Sequence of chain 1.C:
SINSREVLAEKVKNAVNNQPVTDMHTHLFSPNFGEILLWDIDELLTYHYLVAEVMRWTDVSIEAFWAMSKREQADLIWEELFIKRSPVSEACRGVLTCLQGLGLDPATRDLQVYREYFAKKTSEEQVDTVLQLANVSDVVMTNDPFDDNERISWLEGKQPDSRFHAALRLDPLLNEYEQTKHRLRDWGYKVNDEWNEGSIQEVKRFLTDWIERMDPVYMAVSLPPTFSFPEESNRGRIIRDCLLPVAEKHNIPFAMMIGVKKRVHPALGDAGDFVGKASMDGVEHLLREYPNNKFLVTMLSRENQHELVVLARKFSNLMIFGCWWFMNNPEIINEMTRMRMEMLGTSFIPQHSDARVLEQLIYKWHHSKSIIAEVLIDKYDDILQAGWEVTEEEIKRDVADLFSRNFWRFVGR

This small molecule binds to this protein.
Small molecule (SMILES): O=C(O)[C@@H](O)C(O)[C@H](O)C(=O)O

Binding-site contacts:
Ligand atom O2 contacts residue ASP355 of chain 1.C at 2.8 Å (salt-bridge).
Ligand atom O2 contacts residue HIS28 of chain 1.C at 3.6 Å.
Ligand atom O5B contacts residue ASP355 of chain 1.C at 3.5 Å (salt-bridge).
Ligand atom O5A contacts residue TYR50 of chain 1.C at 3.7 Å.
Ligand atom O1B contacts residue HIS28 of chain 1.C at 3.2 Å (h-bond).
Ligand atom C1 contacts residue TRP325 of chain 1.C at 3.9 Å (hydrophobic).
Ligand atom O4 contacts residue HIS49 of chain 1.C at 2.9 Å (h-bond).
Ligand atom O4 contacts residue TRP326 of chain 1.C at 3.7 Å.
Ligand atom O2 contacts residue ZN1 of chain 1.W at 2.1 Å.
Ligand atom O2 contacts residue TRP325 of chain 1.C at 3.0 Å (h-bond).
Ligand atom O1A contacts residue ARG170 of chain 1.C at 2.8 Å (salt-bridge).
Ligand atom O1B contacts residue HIS26 of chain 1.C at 3.3 Å (h-bond).
Ligand atom C2 contacts residue ZN1 of chain 1.W at 3.0 Å.
Ligand atom O1B contacts residue ZN1 of chain 1.W at 2.2 Å.
Ligand atom C5 contacts residue TYR50 of chain 1.C at 3.7 Å (hydrophobic).
Ligand atom C4 contacts residue HIS49 of chain 1.C at 3.8 Å.
Ligand atom O5B contacts residue TYR50 of chain 1.C at 3.0 Å (h-bond).
Ligand atom C3 contacts residue HIS28 of chain 1.C at 4.0 Å.
Ligand atom O5A contacts residue HIS49 of chain 1.C at 3.0 Å (h-bond).
Ligand atom O3 contacts residue ZN1 of chain 1.W at 3.3 Å.
Ligand atom C3 contacts residue ZN1 of chain 1.W at 3.8 Å.
Ligand atom C1 contacts residue ZN1 of chain 1.W at 3.0 Å.
Ligand atom O5B contacts residue TRP326 of chain 1.C at 3.9 Å.
Ligand atom C2 contacts residue TRP326 of chain 1.C at 3.9 Å (hydrophobic).
Ligand atom C4 contacts residue TRP326 of chain 1.C at 3.7 Å (hydrophobic).
Ligand atom C1 contacts residue HIS28 of chain 1.C at 3.9 Å.
Ligand atom O3 contacts residue HIS28 of chain 1.C at 2.8 Å (h-bond).
Ligand atom C1 contacts residue ARG170 of chain 1.C at 3.5 Å.
Ligand atom O3 contacts residue ARG357 of chain 1.C at 3.1 Å (salt-bridge).
Ligand atom C2 contacts residue TRP325 of chain 1.C at 3.6 Å (hydrophobic).
Ligand atom O1B contacts residue MET258 of chain 1.C at 3.3 Å.
Ligand atom C5 contacts residue ARG357 of chain 1.C at 3.7 Å.
Ligand atom C4 contacts residue ARG357 of chain 1.C at 3.9 Å.
Ligand atom C5 contacts residue HIS49 of chain 1.C at 3.7 Å.
Ligand atom C3 contacts residue ARG357 of chain 1.C at 3.8 Å.
Ligand atom O1B contacts residue ARG170 of chain 1.C at 3.2 Å (salt-bridge).
Ligand atom O1A contacts residue TRP325 of chain 1.C at 4.0 Å.
Ligand atom O5A contacts residue ARG357 of chain 1.C at 2.7 Å (salt-bridge).
Ligand atom O4 contacts residue ARG357 of chain 1.C at 3.0 Å (salt-bridge).
Ligand atom C1 contacts residue MET258 of chain 1.C at 4.0 Å (hydrophobic).